Sequence of chain 1.H:
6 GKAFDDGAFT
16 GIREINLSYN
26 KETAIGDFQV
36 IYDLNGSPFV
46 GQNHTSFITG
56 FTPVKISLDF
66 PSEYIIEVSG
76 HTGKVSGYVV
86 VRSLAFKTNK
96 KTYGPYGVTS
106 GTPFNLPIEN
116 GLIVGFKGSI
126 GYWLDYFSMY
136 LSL

The small molecule below binds the protein below.
Small molecule (SMILES): OC[C@H]1O[C@@H](O)[C@H](O)[C@@H](O)[C@H]1O

Binding-site contacts:
Ligand atom O4 contacts residue TYR127 of chain 1.H at 4.4 Å.
Ligand atom C2 contacts residue GLY6 of chain 1.H at 4.2 Å.
Ligand atom O5 contacts residue TYR127 of chain 1.H at 3.0 Å (h-bond).
Ligand atom C6 contacts residue ASP130 of chain 1.H at 3.2 Å.
Ligand atom O1 contacts residue PHE52 of chain 1.H at 3.4 Å.
Ligand atom O6 contacts residue GLY126 of chain 1.H at 3.6 Å.
Ligand atom O4 contacts residue GLY6 of chain 1.H at 2.9 Å (h-bond).
Ligand atom O3 contacts residue GLY6 of chain 1.H at 2.9 Å (h-bond).
Ligand atom C5 contacts residue TYR83 of chain 1.H at 3.7 Å (hydrophobic).
Ligand atom O1 contacts residue GLY126 of chain 1.H at 4.2 Å.
Ligand atom O4 contacts residue ASP130 of chain 1.H at 2.8 Å (salt-bridge).
Ligand atom O1 contacts residue TYR127 of chain 1.H at 3.1 Å.
Ligand atom C3 contacts residue TYR83 of chain 1.H at 3.6 Å (hydrophobic).
Ligand atom O6 contacts residue VAL85 of chain 1.H at 4.1 Å.
Ligand atom C4 contacts residue TYR83 of chain 1.H at 3.8 Å (hydrophobic).
Ligand atom C5 contacts residue ASP130 of chain 1.H at 3.8 Å.
Ligand atom O5 contacts residue GLY126 of chain 1.H at 3.8 Å.
Ligand atom C1 contacts residue TYR127 of chain 1.H at 3.8 Å (hydrophobic).
Ligand atom C2 contacts residue PHE52 of chain 1.H at 4.3 Å (hydrophobic).
Ligand atom C1 contacts residue GLY126 of chain 1.H at 4.4 Å.
Ligand atom O2 contacts residue TYR83 of chain 1.H at 4.5 Å.
Ligand atom O6 contacts residue TRP128 of chain 1.H at 2.9 Å (h-bond).
Ligand atom C6 contacts residue TYR127 of chain 1.H at 3.9 Å (hydrophobic).
Ligand atom O3 contacts residue TYR83 of chain 1.H at 4.4 Å.
Ligand atom O4 contacts residue GLY126 of chain 1.H at 3.5 Å.
Ligand atom C3 contacts residue GLY6 of chain 1.H at 3.9 Å.
Ligand atom O6 contacts residue ASP130 of chain 1.H at 2.8 Å (salt-bridge).
Ligand atom C6 contacts residue TYR83 of chain 1.H at 3.8 Å (hydrophobic).
Ligand atom C1 contacts residue PHE52 of chain 1.H at 4.5 Å (hydrophobic).
Ligand atom C4 contacts residue GLY6 of chain 1.H at 3.9 Å.
Ligand atom O6 contacts residue TYR127 of chain 1.H at 3.0 Å (h-bond).
Ligand atom C5 contacts residue TYR127 of chain 1.H at 4.0 Å (hydrophobic).
Ligand atom C6 contacts residue TRP128 of chain 1.H at 3.7 Å (hydrophobic).
Ligand atom C1 contacts residue TYR83 of chain 1.H at 4.4 Å (hydrophobic).
Ligand atom C4 contacts residue ASP130 of chain 1.H at 3.4 Å.
Ligand atom C6 contacts residue VAL85 of chain 1.H at 4.0 Å (hydrophobic).